Sequence of chain 1.E:
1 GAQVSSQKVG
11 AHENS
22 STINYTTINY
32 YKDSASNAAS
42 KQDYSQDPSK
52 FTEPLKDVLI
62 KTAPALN

This protein binds this small molecule.
Small molecule (SMILES): CC[C@H](C)[C@H](N)C(=O)N[C@@H](CO)C(=O)N[C@@H](CCC(=O)O)C(=O)N[C@H](C=O)C(C)C

Binding-site contacts:
Ligand atom N contacts residue ALA2 of chain 1.E at 4.3 Å.
Ligand atom CG2 contacts residue VAL4 of chain 1.E at 3.8 Å (hydrophobic).
Ligand atom OE1 contacts residue SER5 of chain 1.E at 4.2 Å.
Ligand atom OE2 contacts residue VAL4 of chain 1.E at 4.1 Å.
Ligand atom CB contacts residue VAL4 of chain 1.E at 3.9 Å (hydrophobic).
Ligand atom C contacts residue VAL4 of chain 1.E at 3.8 Å (hydrophobic).
Ligand atom C contacts residue ALA2 of chain 1.E at 3.3 Å (hydrophobic).
Ligand atom N contacts residue GLY1 of chain 1.E at 4.3 Å.
Ligand atom CB contacts residue ALA2 of chain 1.E at 3.5 Å (hydrophobic).
Ligand atom CD contacts residue VAL4 of chain 1.E at 3.8 Å (hydrophobic).
Ligand atom CG2 contacts residue SER5 of chain 1.E at 3.1 Å.
Ligand atom CB contacts residue GLN3 of chain 1.E at 3.8 Å.
Ligand atom C contacts residue VAL4 of chain 1.E at 3.4 Å (hydrophobic).
Ligand atom OG contacts residue GLN3 of chain 1.E at 3.0 Å (h-bond).
Ligand atom OE1 contacts residue VAL4 of chain 1.E at 3.6 Å (h-bond).
Ligand atom O contacts residue VAL4 of chain 1.E at 3.0 Å (h-bond).
Ligand atom N contacts residue GLN3 of chain 1.E at 4.3 Å.
Ligand atom O contacts residue SER5 of chain 1.E at 3.8 Å.
Ligand atom CA contacts residue VAL4 of chain 1.E at 4.0 Å (hydrophobic).
Ligand atom CB contacts residue VAL4 of chain 1.E at 4.3 Å (hydrophobic).
Ligand atom CD1 contacts residue VAL4 of chain 1.E at 3.9 Å (hydrophobic).
Ligand atom CG2 contacts residue ALA2 of chain 1.E at 3.9 Å (hydrophobic).
Ligand atom CB contacts residue GLN3 of chain 1.E at 4.1 Å.
Ligand atom N contacts residue VAL4 of chain 1.E at 2.8 Å (h-bond).
Ligand atom CA contacts residue VAL4 of chain 1.E at 3.0 Å (hydrophobic).
Ligand atom CG2 contacts residue GLN3 of chain 1.E at 3.3 Å.
Ligand atom C contacts residue GLN3 of chain 1.E at 4.3 Å.
Ligand atom OE2 contacts residue ASN25 of chain 1.E at 3.4 Å (h-bond).
Ligand atom CA contacts residue ALA2 of chain 1.E at 3.9 Å (hydrophobic).
Ligand atom O contacts residue GLN3 of chain 1.E at 3.4 Å (h-bond).
Ligand atom CG contacts residue VAL4 of chain 1.E at 4.2 Å (hydrophobic).
Ligand atom N contacts residue ALA2 of chain 1.E at 2.8 Å (h-bond).
Ligand atom CA contacts residue ALA2 of chain 1.E at 3.0 Å (hydrophobic).
Ligand atom O contacts residue VAL4 of chain 1.E at 4.0 Å.
Ligand atom C contacts residue ALA2 of chain 1.E at 4.3 Å (hydrophobic).
Ligand atom O contacts residue ALA2 of chain 1.E at 4.0 Å.
Ligand atom OG contacts residue ALA2 of chain 1.E at 3.9 Å.
Ligand atom CG1 contacts residue GLN3 of chain 1.E at 3.1 Å.
Ligand atom N contacts residue VAL4 of chain 1.E at 4.1 Å.
Ligand atom O contacts residue SER6 of chain 1.E at 4.1 Å.